Sequence of chain 1.D:
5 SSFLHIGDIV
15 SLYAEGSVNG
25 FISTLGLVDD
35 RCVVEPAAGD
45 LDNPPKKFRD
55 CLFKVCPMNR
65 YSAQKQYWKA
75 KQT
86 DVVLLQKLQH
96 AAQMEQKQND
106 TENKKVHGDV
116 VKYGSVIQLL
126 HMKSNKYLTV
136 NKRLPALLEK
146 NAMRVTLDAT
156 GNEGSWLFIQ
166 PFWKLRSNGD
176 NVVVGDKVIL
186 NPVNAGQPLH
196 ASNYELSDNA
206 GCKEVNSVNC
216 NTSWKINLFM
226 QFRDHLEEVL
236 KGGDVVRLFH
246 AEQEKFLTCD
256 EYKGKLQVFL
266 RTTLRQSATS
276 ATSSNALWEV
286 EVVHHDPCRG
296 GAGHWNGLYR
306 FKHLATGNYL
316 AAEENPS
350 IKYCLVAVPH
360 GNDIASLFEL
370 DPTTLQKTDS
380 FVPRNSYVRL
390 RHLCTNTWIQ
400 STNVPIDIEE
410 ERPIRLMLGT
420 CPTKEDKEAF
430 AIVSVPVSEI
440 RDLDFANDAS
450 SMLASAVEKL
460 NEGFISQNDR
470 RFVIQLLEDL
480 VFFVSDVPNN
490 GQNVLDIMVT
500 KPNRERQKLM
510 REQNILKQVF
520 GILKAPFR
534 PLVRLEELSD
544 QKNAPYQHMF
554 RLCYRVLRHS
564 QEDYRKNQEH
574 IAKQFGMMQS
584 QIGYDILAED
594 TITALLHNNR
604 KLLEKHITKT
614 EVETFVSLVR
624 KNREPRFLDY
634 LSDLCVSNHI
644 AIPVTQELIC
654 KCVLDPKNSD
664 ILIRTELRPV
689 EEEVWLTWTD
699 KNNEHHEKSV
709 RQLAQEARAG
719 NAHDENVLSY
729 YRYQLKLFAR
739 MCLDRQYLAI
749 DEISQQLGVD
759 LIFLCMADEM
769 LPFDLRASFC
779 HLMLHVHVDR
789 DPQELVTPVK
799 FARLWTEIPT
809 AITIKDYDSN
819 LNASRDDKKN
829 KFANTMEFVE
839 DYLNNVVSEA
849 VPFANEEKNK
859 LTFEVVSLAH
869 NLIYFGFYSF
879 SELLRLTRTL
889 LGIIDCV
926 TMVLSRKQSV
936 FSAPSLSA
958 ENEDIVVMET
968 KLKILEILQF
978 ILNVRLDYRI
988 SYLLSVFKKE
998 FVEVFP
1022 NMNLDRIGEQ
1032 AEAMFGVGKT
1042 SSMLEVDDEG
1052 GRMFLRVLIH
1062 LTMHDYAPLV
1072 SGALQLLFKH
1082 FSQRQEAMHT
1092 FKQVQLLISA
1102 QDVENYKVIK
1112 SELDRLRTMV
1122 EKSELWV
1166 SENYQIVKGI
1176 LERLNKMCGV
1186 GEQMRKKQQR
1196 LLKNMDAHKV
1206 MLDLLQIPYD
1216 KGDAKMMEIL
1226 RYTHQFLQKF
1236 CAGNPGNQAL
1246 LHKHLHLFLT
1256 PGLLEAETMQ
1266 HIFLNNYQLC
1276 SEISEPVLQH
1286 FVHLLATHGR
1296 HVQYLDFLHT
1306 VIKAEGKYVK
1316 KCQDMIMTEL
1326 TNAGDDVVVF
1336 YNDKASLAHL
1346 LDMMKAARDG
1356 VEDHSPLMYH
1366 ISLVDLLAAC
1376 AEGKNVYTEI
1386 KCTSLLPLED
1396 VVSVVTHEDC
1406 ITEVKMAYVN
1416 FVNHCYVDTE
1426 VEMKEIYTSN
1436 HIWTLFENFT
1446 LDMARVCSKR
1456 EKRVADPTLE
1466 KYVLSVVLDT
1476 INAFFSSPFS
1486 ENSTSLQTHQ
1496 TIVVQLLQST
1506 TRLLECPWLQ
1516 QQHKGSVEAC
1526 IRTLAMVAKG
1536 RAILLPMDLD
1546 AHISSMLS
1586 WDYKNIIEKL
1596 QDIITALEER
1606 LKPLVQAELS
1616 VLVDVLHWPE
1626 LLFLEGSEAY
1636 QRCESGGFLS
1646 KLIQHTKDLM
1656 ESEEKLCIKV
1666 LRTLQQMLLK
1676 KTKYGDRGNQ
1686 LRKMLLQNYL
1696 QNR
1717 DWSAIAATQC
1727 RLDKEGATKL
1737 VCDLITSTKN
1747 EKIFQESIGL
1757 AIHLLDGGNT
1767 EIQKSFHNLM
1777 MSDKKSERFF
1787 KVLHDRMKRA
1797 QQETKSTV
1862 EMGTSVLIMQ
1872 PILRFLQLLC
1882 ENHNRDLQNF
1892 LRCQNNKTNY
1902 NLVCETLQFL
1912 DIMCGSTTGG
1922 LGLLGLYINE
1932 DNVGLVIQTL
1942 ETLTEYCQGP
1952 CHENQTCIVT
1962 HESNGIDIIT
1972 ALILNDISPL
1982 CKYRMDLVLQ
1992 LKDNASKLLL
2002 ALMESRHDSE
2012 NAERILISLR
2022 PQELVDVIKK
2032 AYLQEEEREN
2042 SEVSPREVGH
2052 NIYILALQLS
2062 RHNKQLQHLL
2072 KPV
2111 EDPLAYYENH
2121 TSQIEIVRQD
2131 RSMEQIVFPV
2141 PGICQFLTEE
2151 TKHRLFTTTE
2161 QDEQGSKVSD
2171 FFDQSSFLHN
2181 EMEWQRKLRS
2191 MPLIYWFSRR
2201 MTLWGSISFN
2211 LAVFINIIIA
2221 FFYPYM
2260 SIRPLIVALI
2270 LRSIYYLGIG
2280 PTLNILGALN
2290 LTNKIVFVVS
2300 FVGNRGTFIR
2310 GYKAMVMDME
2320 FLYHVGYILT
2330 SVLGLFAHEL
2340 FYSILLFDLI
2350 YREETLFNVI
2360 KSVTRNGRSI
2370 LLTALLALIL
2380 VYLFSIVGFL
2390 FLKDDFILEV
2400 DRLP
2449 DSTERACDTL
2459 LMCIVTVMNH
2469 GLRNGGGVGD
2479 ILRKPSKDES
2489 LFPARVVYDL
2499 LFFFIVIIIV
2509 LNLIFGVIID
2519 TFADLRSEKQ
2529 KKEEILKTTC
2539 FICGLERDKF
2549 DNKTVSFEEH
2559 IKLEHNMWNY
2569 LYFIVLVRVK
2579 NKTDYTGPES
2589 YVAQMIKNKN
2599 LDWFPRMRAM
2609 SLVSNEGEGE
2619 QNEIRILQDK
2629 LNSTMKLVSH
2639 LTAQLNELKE

This small molecule binds to this protein.
Small molecule (SMILES): O=P(O)(O)O[C@@H]1[C@H](O)[C@H](O)[C@@H](OP(=O)(O)O)[C@H](OP(=O)(O)O)[C@H]1O

Binding-site contacts:
Ligand atom O6 contacts residue ARG568 of chain 1.D at 4.5 Å.
Ligand atom C6 contacts residue ARG568 of chain 1.D at 4.0 Å.
Ligand atom O42 contacts residue ARG266 of chain 1.D at 3.9 Å.
Ligand atom O3 contacts residue ARG568 of chain 1.D at 3.8 Å.
Ligand atom P5 contacts residue LYS507 of chain 1.D at 3.7 Å.
Ligand atom C2 contacts residue ARG270 of chain 1.D at 4.1 Å.
Ligand atom O52 contacts residue ARG510 of chain 1.D at 3.8 Å.
Ligand atom O52 contacts residue TYR567 of chain 1.D at 2.8 Å (h-bond).
Ligand atom O43 contacts residue THR268 of chain 1.D at 2.8 Å (h-bond).
Ligand atom P4 contacts residue THR268 of chain 1.D at 4.2 Å.
Ligand atom O52 contacts residue ARG270 of chain 1.D at 4.3 Å.
Ligand atom P5 contacts residue TYR567 of chain 1.D at 4.0 Å.
Ligand atom O41 contacts residue LEU269 of chain 1.D at 4.2 Å.
Ligand atom O43 contacts residue ARG270 of chain 1.D at 4.0 Å.
Ligand atom O11 contacts residue ARG568 of chain 1.D at 3.0 Å (salt-bridge).
Ligand atom O53 contacts residue ARG510 of chain 1.D at 3.2 Å (salt-bridge).
Ligand atom C5 contacts residue LYS569 of chain 1.D at 4.1 Å.
Ligand atom O4 contacts residue ARG270 of chain 1.D at 3.6 Å.
Ligand atom P5 contacts residue LYS569 of chain 1.D at 4.3 Å.
Ligand atom P4 contacts residue ARG266 of chain 1.D at 4.1 Å.
Ligand atom O43 contacts residue LEU269 of chain 1.D at 4.0 Å.
Ligand atom P5 contacts residue ARG270 of chain 1.D at 4.4 Å.
Ligand atom O6 contacts residue LYS569 of chain 1.D at 3.6 Å.
Ligand atom O5 contacts residue LYS569 of chain 1.D at 3.4 Å.
Ligand atom O52 contacts residue LYS569 of chain 1.D at 4.2 Å.
Ligand atom C1 contacts residue ARG568 of chain 1.D at 4.2 Å.
Ligand atom O51 contacts residue LYS507 of chain 1.D at 3.1 Å (salt-bridge).
Ligand atom O53 contacts residue TYR567 of chain 1.D at 4.1 Å.
Ligand atom O43 contacts residue ARG266 of chain 1.D at 3.2 Å (salt-bridge).
Ligand atom P1 contacts residue ARG568 of chain 1.D at 3.8 Å.
Ligand atom O1 contacts residue ARG568 of chain 1.D at 3.2 Å (salt-bridge).
Ligand atom O53 contacts residue LYS507 of chain 1.D at 3.3 Å.
Ligand atom O12 contacts residue ARG568 of chain 1.D at 4.2 Å.
Ligand atom C6 contacts residue LYS569 of chain 1.D at 3.7 Å.
Ligand atom O51 contacts residue ARG270 of chain 1.D at 3.4 Å (salt-bridge).
Ligand atom O52 contacts residue LYS507 of chain 1.D at 4.0 Å.
Ligand atom O53 contacts residue LYS569 of chain 1.D at 4.2 Å.
Ligand atom O6 contacts residue TYR567 of chain 1.D at 4.2 Å.
Ligand atom P5 contacts residue ARG510 of chain 1.D at 4.1 Å.